Binding-site contacts:
Ligand atom N7 contacts residue GLY235 of chain 1.A at 3.2 Å.
Ligand atom O1A contacts residue GLY235 of chain 1.A at 3.5 Å.
Ligand atom O3B contacts residue GLY233 of chain 1.A at 3.3 Å (h-bond).
Ligand atom C8 contacts residue GLY235 of chain 1.A at 3.5 Å.
Ligand atom S1G contacts residue ARG346 of chain 1.B at 1.6 Å (salt-bridge).
Ligand atom PG contacts residue ARG346 of chain 1.B at 3.6 Å.
Ligand atom O3G contacts residue ASN332 of chain 1.A at 3.3 Å (h-bond).
Ligand atom S1G contacts residue ARG343 of chain 1.B at 3.0 Å (salt-bridge).
Ligand atom O2A contacts residue ASP317 of chain 1.B at 3.5 Å (salt-bridge).
Ligand atom O3B contacts residue ARG343 of chain 1.B at 3.0 Å (salt-bridge).
Ligand atom O2G contacts residue MG1 of chain 1.H at 2.5 Å.
Ligand atom O2A contacts residue ARG343 of chain 1.B at 3.8 Å.
Ligand atom O1B contacts residue GLY233 of chain 1.A at 3.6 Å.
Ligand atom C6 contacts residue VAL192 of chain 1.A at 3.4 Å (hydrophobic).
Ligand atom C2 contacts residue MET364 of chain 1.A at 3.5 Å (hydrophobic).
Ligand atom O2A contacts residue SER237 of chain 1.A at 3.8 Å.
Ligand atom C3' contacts residue GLN397 of chain 1.A at 3.6 Å.
Ligand atom O2A contacts residue MG1 of chain 1.H at 3.4 Å.
Ligand atom O3' contacts residue GLN397 of chain 1.A at 2.7 Å (h-bond).
Ligand atom O1A contacts residue SER237 of chain 1.A at 3.0 Å (h-bond).
Ligand atom O2B contacts residue MG1 of chain 1.H at 2.0 Å.
Ligand atom PB contacts residue ARG343 of chain 1.B at 3.7 Å.
Ligand atom N7 contacts residue CYS234 of chain 1.A at 3.1 Å.
Ligand atom C8 contacts residue CYS234 of chain 1.A at 3.6 Å (hydrophobic).
Ligand atom C5 contacts residue PRO393 of chain 1.A at 3.5 Å (hydrophobic).
Ligand atom N1 contacts residue VAL192 of chain 1.A at 3.2 Å (h-bond).
Ligand atom O3A contacts residue ARG343 of chain 1.B at 3.5 Å (salt-bridge).
Ligand atom PB contacts residue MG1 of chain 1.H at 3.5 Å.
Ligand atom O1A contacts residue SER238 of chain 1.A at 3.4 Å (h-bond).
Ligand atom PG contacts residue ARG343 of chain 1.B at 3.4 Å.
Ligand atom C1' contacts residue GLN397 of chain 1.A at 3.6 Å.
Ligand atom O3A contacts residue GLY233 of chain 1.A at 3.7 Å.
Ligand atom S1G contacts residue ALA340 of chain 1.B at 3.5 Å (h-bond).
Ligand atom N6 contacts residue VAL192 of chain 1.A at 2.2 Å (h-bond).
Ligand atom C2' contacts residue GLN397 of chain 1.A at 3.6 Å.
Ligand atom O2B contacts residue SER237 of chain 1.A at 3.6 Å (h-bond).
Ligand atom O1A contacts residue LYS236 of chain 1.A at 3.0 Å (salt-bridge).
Ligand atom N7 contacts residue PRO393 of chain 1.A at 3.5 Å.
Ligand atom O2' contacts residue GLN397 of chain 1.A at 2.9 Å (h-bond).
Ligand atom O1B contacts residue LYS236 of chain 1.A at 3.3 Å.

Sequence of chain 1.A:
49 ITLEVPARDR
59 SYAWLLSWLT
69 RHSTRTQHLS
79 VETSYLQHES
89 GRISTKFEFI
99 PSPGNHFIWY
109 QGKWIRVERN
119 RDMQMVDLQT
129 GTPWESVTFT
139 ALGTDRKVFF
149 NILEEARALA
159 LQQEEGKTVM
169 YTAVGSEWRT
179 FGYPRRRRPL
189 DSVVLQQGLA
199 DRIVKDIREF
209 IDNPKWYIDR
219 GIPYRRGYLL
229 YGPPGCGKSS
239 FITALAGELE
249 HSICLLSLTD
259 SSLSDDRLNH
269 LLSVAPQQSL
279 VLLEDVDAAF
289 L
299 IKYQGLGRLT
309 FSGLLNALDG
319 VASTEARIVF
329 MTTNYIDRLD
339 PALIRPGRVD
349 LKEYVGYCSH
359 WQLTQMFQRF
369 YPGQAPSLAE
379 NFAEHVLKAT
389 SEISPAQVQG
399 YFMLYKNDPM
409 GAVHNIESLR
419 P

The small molecule below binds the protein below.
Small molecule (SMILES): Nc1ncnc2c1ncn2[C@@H]1O[C@H](COP(=O)(O)OP(=O)(O)OP(O)(O)=S)[C@@H](O)[C@H]1O

Sequence of chain 1.B:
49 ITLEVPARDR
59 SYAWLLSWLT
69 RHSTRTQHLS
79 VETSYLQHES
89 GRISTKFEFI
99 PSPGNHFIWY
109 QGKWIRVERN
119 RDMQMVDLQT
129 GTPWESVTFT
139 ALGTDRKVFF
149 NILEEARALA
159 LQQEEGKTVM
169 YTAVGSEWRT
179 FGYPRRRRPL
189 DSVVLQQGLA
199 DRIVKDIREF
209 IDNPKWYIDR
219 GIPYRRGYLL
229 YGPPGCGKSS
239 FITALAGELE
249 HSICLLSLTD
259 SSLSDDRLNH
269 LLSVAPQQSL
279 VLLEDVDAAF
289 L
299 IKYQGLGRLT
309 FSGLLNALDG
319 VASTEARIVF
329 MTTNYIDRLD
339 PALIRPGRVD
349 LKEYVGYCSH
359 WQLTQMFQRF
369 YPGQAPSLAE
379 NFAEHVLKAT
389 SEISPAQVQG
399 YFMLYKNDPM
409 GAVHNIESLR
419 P